Sequence of chain 1.A:
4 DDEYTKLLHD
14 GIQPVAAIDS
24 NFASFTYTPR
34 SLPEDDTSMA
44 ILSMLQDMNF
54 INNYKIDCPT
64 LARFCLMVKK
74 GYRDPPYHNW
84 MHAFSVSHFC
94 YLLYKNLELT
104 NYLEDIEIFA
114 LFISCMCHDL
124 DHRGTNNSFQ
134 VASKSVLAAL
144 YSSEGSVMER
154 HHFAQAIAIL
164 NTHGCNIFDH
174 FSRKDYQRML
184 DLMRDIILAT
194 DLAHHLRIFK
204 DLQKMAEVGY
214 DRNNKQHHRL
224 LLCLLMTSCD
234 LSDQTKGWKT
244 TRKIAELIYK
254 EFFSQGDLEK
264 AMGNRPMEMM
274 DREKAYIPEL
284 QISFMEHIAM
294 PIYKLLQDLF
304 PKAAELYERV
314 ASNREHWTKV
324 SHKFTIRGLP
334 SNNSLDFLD

This protein binds this small molecule.
Small molecule (SMILES): Cc1cc(CN2CCC[C@H](c3cc(C(F)F)nc4ncnn34)C2)cc(Cl)n1

Binding-site contacts:
Ligand atom CL1 contacts residue TYR252 of chain 1.A at 3.1 Å.
Ligand atom C10 contacts residue MET272 of chain 1.A at 3.7 Å (hydrophobic).
Ligand atom C16 contacts residue PHE287 of chain 1.A at 3.5 Å (hydrophobic).
Ligand atom C8 contacts residue PHE287 of chain 1.A at 3.9 Å (hydrophobic).
Ligand atom C7 contacts residue LEU195 of chain 1.A at 3.8 Å (hydrophobic).
Ligand atom N15 contacts residue ILE251 of chain 1.A at 3.7 Å.
Ligand atom C21 contacts residue GLN284 of chain 1.A at 3.1 Å.
Ligand atom F24 contacts residue GLN237 of chain 1.A at 3.4 Å.
Ligand atom N22 contacts residue PHE287 of chain 1.A at 3.7 Å.
Ligand atom N11 contacts residue PHE287 of chain 1.A at 3.7 Å.
Ligand atom F25 contacts residue GLN237 of chain 1.A at 3.8 Å.
Ligand atom C19 contacts residue ILE251 of chain 1.A at 3.9 Å (hydrophobic).
Ligand atom C21 contacts residue PHE287 of chain 1.A at 3.9 Å (hydrophobic).
Ligand atom N22 contacts residue GLN237 of chain 1.A at 3.7 Å.
Ligand atom C9 contacts residue PHE287 of chain 1.A at 3.7 Å (hydrophobic).
Ligand atom C16 contacts residue GLN237 of chain 1.A at 3.7 Å.
Ligand atom F24 contacts residue LEU234 of chain 1.A at 2.9 Å.
Ligand atom C23 contacts residue TYR80 of chain 1.A at 3.3 Å (hydrophobic).
Ligand atom C26 contacts residue ILE291 of chain 1.A at 3.9 Å (hydrophobic).
Ligand atom C12 contacts residue MET272 of chain 1.A at 3.4 Å (hydrophobic).
Ligand atom N11 contacts residue MET272 of chain 1.A at 3.3 Å.
Ligand atom F25 contacts residue TYR80 of chain 1.A at 3.3 Å.
Ligand atom CL1 contacts residue MET272 of chain 1.A at 3.8 Å.
Ligand atom C1 contacts residue PHE287 of chain 1.A at 3.6 Å (hydrophobic).
Ligand atom F25 contacts residue ASP236 of chain 1.A at 3.1 Å.
Ligand atom C13 contacts residue MET272 of chain 1.A at 3.6 Å (hydrophobic).
Ligand atom C12 contacts residue PHE287 of chain 1.A at 3.8 Å (hydrophobic).
Ligand atom N22 contacts residue GLN284 of chain 1.A at 3.1 Å (h-bond).
Ligand atom N17 contacts residue GLN237 of chain 1.A at 3.1 Å (h-bond).
Ligand atom F25 contacts residue ILE247 of chain 1.A at 3.3 Å.
Ligand atom N17 contacts residue PHE287 of chain 1.A at 3.7 Å.
Ligand atom C23 contacts residue LEU234 of chain 1.A at 3.9 Å (hydrophobic).
Ligand atom C19 contacts residue LEU234 of chain 1.A at 3.9 Å (hydrophobic).
Ligand atom C10 contacts residue PHE287 of chain 1.A at 3.6 Å (hydrophobic).
Ligand atom N15 contacts residue PHE287 of chain 1.A at 3.8 Å.
Ligand atom C2 contacts residue ILE251 of chain 1.A at 3.8 Å (hydrophobic).
Ligand atom N20 contacts residue ILE251 of chain 1.A at 3.7 Å.
Ligand atom C14 contacts residue ILE251 of chain 1.A at 3.5 Å (hydrophobic).
Ligand atom CL1 contacts residue GLN284 of chain 1.A at 3.9 Å.
Ligand atom C21 contacts residue ILE251 of chain 1.A at 3.9 Å (hydrophobic).